Binding-site contacts:
Ligand atom O5 contacts residue PHE157 of chain 1.C at 3.2 Å.
Ligand atom O7 contacts residue PHE157 of chain 1.C at 3.9 Å.
Ligand atom C5 contacts residue PHE157 of chain 1.C at 4.1 Å (hydrophobic).
Ligand atom O6 contacts residue TYR160 of chain 1.C at 4.0 Å.
Ligand atom C1 contacts residue PHE157 of chain 1.C at 3.6 Å (hydrophobic).
Ligand atom O6 contacts residue PHE157 of chain 1.C at 3.2 Å.
Ligand atom C6 contacts residue TYR160 of chain 1.C at 3.9 Å (hydrophobic).
Ligand atom C6 contacts residue PHE157 of chain 1.C at 3.6 Å (hydrophobic).

This protein binds this small molecule.
Small molecule (SMILES): CC(=O)N[C@@H]1[C@@H](O)[C@H](O)[C@@H](CO)O[C@H]1O

Sequence of chain 1.C:
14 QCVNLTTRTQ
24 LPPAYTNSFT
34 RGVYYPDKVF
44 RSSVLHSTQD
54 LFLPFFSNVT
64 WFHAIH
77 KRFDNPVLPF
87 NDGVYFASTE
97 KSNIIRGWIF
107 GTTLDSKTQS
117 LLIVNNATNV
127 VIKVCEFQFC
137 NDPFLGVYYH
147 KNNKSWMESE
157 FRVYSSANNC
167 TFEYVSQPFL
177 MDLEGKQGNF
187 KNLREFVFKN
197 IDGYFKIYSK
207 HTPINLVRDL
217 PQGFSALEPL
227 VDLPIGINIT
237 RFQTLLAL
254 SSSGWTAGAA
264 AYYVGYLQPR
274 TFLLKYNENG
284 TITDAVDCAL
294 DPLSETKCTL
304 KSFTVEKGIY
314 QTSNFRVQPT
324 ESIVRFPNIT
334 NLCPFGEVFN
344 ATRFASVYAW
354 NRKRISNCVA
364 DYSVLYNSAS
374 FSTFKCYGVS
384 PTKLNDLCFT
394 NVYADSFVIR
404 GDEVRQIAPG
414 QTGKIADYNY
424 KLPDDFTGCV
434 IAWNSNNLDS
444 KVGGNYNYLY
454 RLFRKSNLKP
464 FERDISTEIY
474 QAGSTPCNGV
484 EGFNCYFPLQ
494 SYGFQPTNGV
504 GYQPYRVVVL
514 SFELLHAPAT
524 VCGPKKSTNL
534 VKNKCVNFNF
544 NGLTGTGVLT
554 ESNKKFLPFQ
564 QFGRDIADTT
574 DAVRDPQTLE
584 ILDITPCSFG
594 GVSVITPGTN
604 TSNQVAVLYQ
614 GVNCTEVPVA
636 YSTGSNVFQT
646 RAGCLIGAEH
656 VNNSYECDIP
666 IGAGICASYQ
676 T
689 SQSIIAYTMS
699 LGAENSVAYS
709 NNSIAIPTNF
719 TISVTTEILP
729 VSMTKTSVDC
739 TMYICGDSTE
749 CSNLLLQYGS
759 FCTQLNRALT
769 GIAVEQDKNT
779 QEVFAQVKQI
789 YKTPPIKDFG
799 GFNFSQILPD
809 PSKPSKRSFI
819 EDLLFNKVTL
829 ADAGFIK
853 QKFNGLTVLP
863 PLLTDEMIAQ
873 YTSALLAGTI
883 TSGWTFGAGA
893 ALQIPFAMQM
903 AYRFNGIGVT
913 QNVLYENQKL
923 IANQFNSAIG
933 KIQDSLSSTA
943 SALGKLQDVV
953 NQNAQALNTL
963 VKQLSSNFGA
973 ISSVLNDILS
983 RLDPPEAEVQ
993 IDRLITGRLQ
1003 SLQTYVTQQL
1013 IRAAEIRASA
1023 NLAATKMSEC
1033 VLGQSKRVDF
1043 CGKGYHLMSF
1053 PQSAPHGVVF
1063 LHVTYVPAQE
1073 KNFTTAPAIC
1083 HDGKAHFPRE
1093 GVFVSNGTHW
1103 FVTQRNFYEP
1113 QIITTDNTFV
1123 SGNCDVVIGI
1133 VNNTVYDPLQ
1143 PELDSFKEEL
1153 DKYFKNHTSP